Sequence of chain 1.C:
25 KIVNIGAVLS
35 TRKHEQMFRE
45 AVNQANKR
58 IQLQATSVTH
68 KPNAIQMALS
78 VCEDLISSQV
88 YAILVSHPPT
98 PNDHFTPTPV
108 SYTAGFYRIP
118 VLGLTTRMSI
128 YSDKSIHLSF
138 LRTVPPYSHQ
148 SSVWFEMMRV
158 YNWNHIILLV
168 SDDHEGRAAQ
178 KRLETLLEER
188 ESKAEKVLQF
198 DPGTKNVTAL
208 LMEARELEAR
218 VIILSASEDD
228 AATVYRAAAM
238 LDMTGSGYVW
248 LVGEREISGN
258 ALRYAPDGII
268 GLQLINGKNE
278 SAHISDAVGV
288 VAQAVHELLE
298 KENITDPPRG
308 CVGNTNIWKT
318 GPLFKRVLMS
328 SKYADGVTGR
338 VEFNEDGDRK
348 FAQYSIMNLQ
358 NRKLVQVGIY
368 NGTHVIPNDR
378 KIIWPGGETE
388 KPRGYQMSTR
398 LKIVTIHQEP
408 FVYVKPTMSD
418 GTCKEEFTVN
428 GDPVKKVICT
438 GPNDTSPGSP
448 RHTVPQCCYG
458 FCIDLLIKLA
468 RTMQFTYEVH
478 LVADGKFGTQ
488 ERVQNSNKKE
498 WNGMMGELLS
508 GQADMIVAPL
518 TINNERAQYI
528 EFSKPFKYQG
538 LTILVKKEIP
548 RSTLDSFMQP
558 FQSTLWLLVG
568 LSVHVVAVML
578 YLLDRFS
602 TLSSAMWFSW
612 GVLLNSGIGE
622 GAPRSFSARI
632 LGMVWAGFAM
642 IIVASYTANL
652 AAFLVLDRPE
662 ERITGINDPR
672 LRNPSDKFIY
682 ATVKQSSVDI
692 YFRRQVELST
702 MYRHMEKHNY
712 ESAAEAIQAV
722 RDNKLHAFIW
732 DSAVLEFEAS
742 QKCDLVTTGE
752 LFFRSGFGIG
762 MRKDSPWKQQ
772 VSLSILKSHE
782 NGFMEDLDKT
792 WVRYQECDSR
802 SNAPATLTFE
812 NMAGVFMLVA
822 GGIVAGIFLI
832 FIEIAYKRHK

This protein binds this small molecule.
Small molecule (SMILES): c1ccc(C2(N3CCCCC3)CCCCC2)cc1

Sequence of chain 1.A:
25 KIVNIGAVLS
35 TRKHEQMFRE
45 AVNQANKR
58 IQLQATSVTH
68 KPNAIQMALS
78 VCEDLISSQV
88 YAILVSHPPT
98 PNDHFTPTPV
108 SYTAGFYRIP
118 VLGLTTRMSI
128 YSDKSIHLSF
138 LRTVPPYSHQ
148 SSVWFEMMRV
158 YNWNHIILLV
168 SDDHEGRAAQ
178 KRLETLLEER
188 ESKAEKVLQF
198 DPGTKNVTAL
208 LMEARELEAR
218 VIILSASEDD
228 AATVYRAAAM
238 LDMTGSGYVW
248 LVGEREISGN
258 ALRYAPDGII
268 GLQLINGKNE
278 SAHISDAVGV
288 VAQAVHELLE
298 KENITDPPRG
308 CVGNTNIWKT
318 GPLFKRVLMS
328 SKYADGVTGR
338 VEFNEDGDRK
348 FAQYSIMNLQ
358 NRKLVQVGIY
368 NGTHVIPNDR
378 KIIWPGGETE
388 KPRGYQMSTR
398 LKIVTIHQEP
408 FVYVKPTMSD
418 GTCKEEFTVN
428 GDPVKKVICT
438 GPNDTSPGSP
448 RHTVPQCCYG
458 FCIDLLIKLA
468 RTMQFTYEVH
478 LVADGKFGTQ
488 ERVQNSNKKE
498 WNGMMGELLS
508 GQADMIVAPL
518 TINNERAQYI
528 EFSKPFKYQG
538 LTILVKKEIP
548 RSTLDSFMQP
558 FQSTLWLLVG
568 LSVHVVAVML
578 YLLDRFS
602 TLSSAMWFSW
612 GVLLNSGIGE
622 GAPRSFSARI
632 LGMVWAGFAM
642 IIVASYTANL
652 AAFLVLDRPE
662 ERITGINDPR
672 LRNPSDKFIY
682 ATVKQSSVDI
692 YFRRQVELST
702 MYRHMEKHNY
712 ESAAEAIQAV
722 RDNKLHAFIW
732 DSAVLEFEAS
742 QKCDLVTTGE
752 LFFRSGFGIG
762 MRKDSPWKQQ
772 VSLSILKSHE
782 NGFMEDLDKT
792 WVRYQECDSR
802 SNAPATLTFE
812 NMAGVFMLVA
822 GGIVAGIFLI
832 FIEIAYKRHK

Sequence of chain 1.B:
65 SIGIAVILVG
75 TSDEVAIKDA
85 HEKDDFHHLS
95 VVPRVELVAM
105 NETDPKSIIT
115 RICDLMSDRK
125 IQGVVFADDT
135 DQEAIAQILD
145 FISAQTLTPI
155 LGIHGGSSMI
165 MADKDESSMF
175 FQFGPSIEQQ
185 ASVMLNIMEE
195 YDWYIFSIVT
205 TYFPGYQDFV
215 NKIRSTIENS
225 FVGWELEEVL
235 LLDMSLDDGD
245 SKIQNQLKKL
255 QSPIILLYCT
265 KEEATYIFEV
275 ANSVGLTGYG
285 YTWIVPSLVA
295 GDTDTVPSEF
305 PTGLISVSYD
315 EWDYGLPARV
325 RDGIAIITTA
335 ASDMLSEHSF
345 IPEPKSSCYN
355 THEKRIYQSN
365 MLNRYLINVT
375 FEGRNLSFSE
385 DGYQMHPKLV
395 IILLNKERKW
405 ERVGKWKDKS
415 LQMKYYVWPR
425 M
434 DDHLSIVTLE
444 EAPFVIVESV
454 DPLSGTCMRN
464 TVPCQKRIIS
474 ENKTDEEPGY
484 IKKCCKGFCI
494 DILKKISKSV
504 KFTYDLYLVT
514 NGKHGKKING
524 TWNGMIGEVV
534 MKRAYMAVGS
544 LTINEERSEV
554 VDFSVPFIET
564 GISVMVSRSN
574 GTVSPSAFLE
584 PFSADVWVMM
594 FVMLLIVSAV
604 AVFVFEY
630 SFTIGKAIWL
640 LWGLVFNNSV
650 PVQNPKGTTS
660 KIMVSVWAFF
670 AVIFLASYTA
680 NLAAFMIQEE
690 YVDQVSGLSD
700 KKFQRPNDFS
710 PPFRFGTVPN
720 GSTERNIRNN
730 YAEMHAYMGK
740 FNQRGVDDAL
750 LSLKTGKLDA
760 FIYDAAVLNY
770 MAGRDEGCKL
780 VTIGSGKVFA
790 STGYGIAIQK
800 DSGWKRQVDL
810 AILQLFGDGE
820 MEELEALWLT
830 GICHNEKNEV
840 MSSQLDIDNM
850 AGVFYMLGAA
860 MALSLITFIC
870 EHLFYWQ

Sequence of chain 1.D:
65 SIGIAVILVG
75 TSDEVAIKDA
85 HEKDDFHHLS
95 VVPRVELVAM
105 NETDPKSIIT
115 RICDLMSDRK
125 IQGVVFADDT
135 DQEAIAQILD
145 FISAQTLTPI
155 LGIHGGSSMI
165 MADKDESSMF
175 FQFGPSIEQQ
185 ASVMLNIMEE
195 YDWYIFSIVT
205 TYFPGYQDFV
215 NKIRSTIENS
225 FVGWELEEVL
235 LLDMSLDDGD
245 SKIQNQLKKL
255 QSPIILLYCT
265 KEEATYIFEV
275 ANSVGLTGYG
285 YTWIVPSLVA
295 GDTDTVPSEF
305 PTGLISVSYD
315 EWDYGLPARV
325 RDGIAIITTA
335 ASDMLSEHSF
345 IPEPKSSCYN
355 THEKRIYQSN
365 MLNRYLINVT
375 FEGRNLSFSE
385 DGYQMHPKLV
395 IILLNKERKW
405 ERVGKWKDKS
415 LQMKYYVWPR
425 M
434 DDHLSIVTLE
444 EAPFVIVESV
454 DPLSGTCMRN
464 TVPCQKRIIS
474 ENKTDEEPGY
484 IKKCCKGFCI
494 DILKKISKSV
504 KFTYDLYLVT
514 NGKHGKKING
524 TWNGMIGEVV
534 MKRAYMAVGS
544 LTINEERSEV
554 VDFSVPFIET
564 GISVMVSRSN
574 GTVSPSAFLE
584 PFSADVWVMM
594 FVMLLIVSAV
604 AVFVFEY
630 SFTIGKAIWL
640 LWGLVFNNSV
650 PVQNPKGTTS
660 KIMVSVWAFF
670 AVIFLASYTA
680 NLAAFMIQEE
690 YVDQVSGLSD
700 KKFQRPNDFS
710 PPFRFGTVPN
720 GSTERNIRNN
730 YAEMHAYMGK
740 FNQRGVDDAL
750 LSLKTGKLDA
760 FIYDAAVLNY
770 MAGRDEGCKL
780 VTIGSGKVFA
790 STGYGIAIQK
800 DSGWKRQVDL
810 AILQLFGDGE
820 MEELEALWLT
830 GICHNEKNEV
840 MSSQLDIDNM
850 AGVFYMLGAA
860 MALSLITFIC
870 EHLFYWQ

Binding-site contacts:
Ligand atom CC contacts residue ASN646 of chain 1.D at 3.7 Å.
Ligand atom CP contacts residue VAL644 of chain 1.C at 3.0 Å (hydrophobic).
Ligand atom CR contacts residue ASN646 of chain 1.D at 4.2 Å.
Ligand atom CQ contacts residue ASN616 of chain 1.C at 4.1 Å.
Ligand atom CO contacts residue ALA645 of chain 1.C at 4.2 Å (hydrophobic).
Ligand atom CB contacts residue ASN646 of chain 1.D at 3.8 Å.
Ligand atom CE contacts residue VAL644 of chain 1.A at 3.6 Å (hydrophobic).
Ligand atom CL contacts residue THR678 of chain 1.D at 3.9 Å.
Ligand atom CN contacts residue VAL644 of chain 1.C at 4.5 Å (hydrophobic).
Ligand atom CE contacts residue ASN646 of chain 1.B at 4.1 Å.
Ligand atom CJ contacts residue THR678 of chain 1.B at 4.1 Å.
Ligand atom NM contacts residue LEU674 of chain 1.D at 4.2 Å.
Ligand atom CB contacts residue LEU674 of chain 1.D at 4.2 Å (hydrophobic).
Ligand atom CJ contacts residue THR648 of chain 1.A at 3.8 Å.
Ligand atom CK contacts residue THR648 of chain 1.A at 3.9 Å.
Ligand atom CJ contacts residue THR678 of chain 1.D at 3.6 Å.
Ligand atom CD contacts residue VAL644 of chain 1.A at 3.4 Å (hydrophobic).
Ligand atom CH contacts residue LEU674 of chain 1.B at 4.2 Å (hydrophobic).
Ligand atom NM contacts residue ASN646 of chain 1.D at 4.1 Å.
Ligand atom CQ contacts residue ASN646 of chain 1.D at 4.1 Å.
Ligand atom CD contacts residue ASN646 of chain 1.B at 4.1 Å.
Ligand atom CI contacts residue THR678 of chain 1.B at 3.7 Å.
Ligand atom CL contacts residue LEU674 of chain 1.D at 4.2 Å (hydrophobic).
Ligand atom CO contacts residue VAL644 of chain 1.C at 3.1 Å (hydrophobic).
Ligand atom CC contacts residue ASN616 of chain 1.A at 4.3 Å.
Ligand atom CK contacts residue THR678 of chain 1.D at 3.5 Å.
Ligand atom CQ contacts residue VAL644 of chain 1.C at 4.4 Å (hydrophobic).
Ligand atom CC contacts residue VAL644 of chain 1.A at 4.3 Å (hydrophobic).